Binding-site contacts:
Ligand atom O1B contacts residue LYS62 of chain 1.A at 3.0 Å.
Ligand atom O1G contacts residue PRO57 of chain 1.A at 2.6 Å (h-bond).
Ligand atom C2 contacts residue GLY59 of chain 1.A at 3.4 Å.
Ligand atom N3B contacts residue ARG392 of chain 1.A at 3.3 Å (salt-bridge).
Ligand atom O2' contacts residue HIS395 of chain 1.A at 3.4 Å.
Ligand atom O1G contacts residue GLY59 of chain 1.A at 3.0 Å (h-bond).
Ligand atom O1A contacts residue GLY61 of chain 1.A at 2.9 Å (h-bond).
Ligand atom PA contacts residue GLY61 of chain 1.A at 3.6 Å.
Ligand atom O4' contacts residue ALA391 of chain 1.A at 3.1 Å.
Ligand atom N3B contacts residue GLY59 of chain 1.A at 3.0 Å (h-bond).
Ligand atom O1G contacts residue LYS62 of chain 1.A at 2.9 Å (salt-bridge).
Ligand atom O1B contacts residue GLY61 of chain 1.A at 3.5 Å (h-bond).
Ligand atom N6 contacts residue ILE16 of chain 1.A at 3.2 Å.
Ligand atom O1A contacts residue THR63 of chain 1.A at 3.1 Å.
Ligand atom O3G contacts residue ARG392 of chain 1.A at 2.8 Å (salt-bridge).
Ligand atom N1 contacts residue LEU334 of chain 1.A at 3.2 Å.
Ligand atom O1A contacts residue GLU64 of chain 1.A at 3.2 Å (salt-bridge).
Ligand atom PG contacts residue GLY59 of chain 1.A at 3.2 Å.
Ligand atom O2B contacts residue LYS62 of chain 1.A at 3.0 Å (salt-bridge).
Ligand atom O2A contacts residue THR63 of chain 1.A at 2.5 Å (h-bond).
Ligand atom O2B contacts residue GLY61 of chain 1.A at 2.8 Å (h-bond).
Ligand atom O2A contacts residue ARG392 of chain 1.A at 3.2 Å (salt-bridge).
Ligand atom O3G contacts residue GLY59 of chain 1.A at 3.1 Å (h-bond).
Ligand atom O5' contacts residue GLY59 of chain 1.A at 3.6 Å.
Ligand atom O2B contacts residue VAL60 of chain 1.A at 2.9 Å (h-bond).
Ligand atom N7 contacts residue HIS15 of chain 1.A at 3.1 Å (h-bond).
Ligand atom N6 contacts residue ILE17 of chain 1.A at 2.5 Å (h-bond).
Ligand atom N1 contacts residue VAL60 of chain 1.A at 3.0 Å (h-bond).
Ligand atom O3G contacts residue THR58 of chain 1.A at 2.9 Å.
Ligand atom O3A contacts residue VAL60 of chain 1.A at 3.6 Å (h-bond).
Ligand atom C2 contacts residue VAL60 of chain 1.A at 3.1 Å (hydrophobic).
Ligand atom N3 contacts residue ALA391 of chain 1.A at 3.0 Å.
Ligand atom PB contacts residue GLY61 of chain 1.A at 3.4 Å.
Ligand atom O1B contacts residue THR63 of chain 1.A at 2.5 Å (h-bond).
Ligand atom C2 contacts residue GLY61 of chain 1.A at 3.5 Å.
Ligand atom PA contacts residue THR63 of chain 1.A at 3.4 Å.
Ligand atom O3A contacts residue GLY61 of chain 1.A at 2.8 Å (h-bond).
Ligand atom O1G contacts residue THR58 of chain 1.A at 2.8 Å.
Ligand atom O5' contacts residue ARG392 of chain 1.A at 3.3 Å (salt-bridge).
Ligand atom C2 contacts residue ALA391 of chain 1.A at 3.6 Å (hydrophobic).

Sequence of chain 1.B:
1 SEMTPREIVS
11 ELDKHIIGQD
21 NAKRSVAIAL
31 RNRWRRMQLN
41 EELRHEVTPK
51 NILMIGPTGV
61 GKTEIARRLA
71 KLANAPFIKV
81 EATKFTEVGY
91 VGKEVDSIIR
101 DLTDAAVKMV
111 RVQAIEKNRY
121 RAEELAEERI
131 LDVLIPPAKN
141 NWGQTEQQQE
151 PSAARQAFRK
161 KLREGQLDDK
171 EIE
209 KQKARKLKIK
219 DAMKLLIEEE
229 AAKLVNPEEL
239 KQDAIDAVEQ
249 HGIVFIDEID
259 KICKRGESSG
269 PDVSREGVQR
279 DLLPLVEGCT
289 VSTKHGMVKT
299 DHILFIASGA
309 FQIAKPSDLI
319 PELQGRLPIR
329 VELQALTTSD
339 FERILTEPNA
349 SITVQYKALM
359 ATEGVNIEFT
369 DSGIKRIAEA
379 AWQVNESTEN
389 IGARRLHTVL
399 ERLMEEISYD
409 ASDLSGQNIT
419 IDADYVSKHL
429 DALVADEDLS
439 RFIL

Sequence of chain 1.A:
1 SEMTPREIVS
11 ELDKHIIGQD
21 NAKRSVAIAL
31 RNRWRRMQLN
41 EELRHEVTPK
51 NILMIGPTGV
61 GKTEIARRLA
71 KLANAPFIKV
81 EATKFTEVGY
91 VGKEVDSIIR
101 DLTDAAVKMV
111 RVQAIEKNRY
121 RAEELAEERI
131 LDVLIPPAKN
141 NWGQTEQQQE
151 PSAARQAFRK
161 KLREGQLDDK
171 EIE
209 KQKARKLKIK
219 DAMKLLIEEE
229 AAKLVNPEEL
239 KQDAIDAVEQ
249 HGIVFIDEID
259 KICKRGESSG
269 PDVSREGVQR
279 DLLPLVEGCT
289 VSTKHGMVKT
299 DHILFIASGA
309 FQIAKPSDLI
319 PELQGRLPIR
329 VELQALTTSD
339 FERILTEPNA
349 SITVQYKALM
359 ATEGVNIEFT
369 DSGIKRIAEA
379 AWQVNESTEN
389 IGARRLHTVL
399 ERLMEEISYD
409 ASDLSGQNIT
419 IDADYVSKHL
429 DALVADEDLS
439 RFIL

This protein binds this small molecule.
Small molecule (SMILES): Nc1ncnc2c1ncn2[C@@H]1O[C@H](CO[P](=O)(O)O[P](=O)(O)NP(=O)(O)O)[C@@H](O)[C@H]1O